Binding-site contacts:
Ligand atom N4 contacts residue GLU37 of chain 1.H at 2.9 Å (salt-bridge).
Ligand atom O1B contacts residue ARG36 of chain 1.H at 3.2 Å (salt-bridge).
Ligand atom O1A contacts residue ARG286 of chain 1.H at 3.0 Å (salt-bridge).
Ligand atom C82 contacts residue ARG143 of chain 1.H at 3.9 Å.
Ligand atom O1B contacts residue ARG286 of chain 1.H at 3.2 Å (salt-bridge).
Ligand atom C6 contacts residue GLU196 of chain 1.H at 3.6 Å.
Ligand atom C3 contacts residue GLU37 of chain 1.H at 3.8 Å.
Ligand atom C81 contacts residue ARG143 of chain 1.H at 3.7 Å.
Ligand atom C4 contacts residue TYR320 of chain 1.H at 3.6 Å (hydrophobic).
Ligand atom C82 contacts residue ARG70 of chain 1.H at 3.9 Å.
Ligand atom C2 contacts residue TYR320 of chain 1.H at 2.9 Å (hydrophobic).
Ligand atom C1 contacts residue ARG286 of chain 1.H at 3.7 Å.
Ligand atom C4 contacts residue GLU196 of chain 1.H at 4.0 Å.
Ligand atom C9 contacts residue GLU195 of chain 1.H at 3.8 Å.
Ligand atom C1 contacts residue TYR320 of chain 1.H at 3.0 Å (hydrophobic).
Ligand atom O10 contacts residue ARG70 of chain 1.H at 2.8 Å (salt-bridge).
Ligand atom O10 contacts residue ASP69 of chain 1.H at 3.8 Å.
Ligand atom C4 contacts residue ASP69 of chain 1.H at 3.5 Å.
Ligand atom C81 contacts residue SER165 of chain 1.H at 3.8 Å.
Ligand atom C3 contacts residue ASP69 of chain 1.H at 3.1 Å.
Ligand atom O1A contacts residue TYR320 of chain 1.H at 3.5 Å (h-bond).
Ligand atom C11 contacts residue ARG70 of chain 1.H at 4.0 Å.
Ligand atom C91 contacts residue SER165 of chain 1.H at 3.7 Å.
Ligand atom C1 contacts residue ARG211 of chain 1.H at 3.9 Å.
Ligand atom O1A contacts residue TYR262 of chain 1.H at 3.1 Å (h-bond).
Ligand atom O1A contacts residue ARG211 of chain 1.H at 3.1 Å (salt-bridge).
Ligand atom C11 contacts residue TRP97 of chain 1.H at 3.6 Å (hydrophobic).
Ligand atom N4 contacts residue ASP69 of chain 1.H at 3.0 Å (salt-bridge).
Ligand atom C10 contacts residue ARG70 of chain 1.H at 3.8 Å.
Ligand atom C7 contacts residue TYR320 of chain 1.H at 3.4 Å (hydrophobic).
Ligand atom O1B contacts residue TYR320 of chain 1.H at 3.2 Å (h-bond).
Ligand atom C82 contacts residue ILE141 of chain 1.H at 3.9 Å (hydrophobic).
Ligand atom C3 contacts residue TYR320 of chain 1.H at 3.4 Å (hydrophobic).
Ligand atom C91 contacts residue SER213 of chain 1.H at 4.0 Å.
Ligand atom C4 contacts residue GLU37 of chain 1.H at 3.7 Å.
Ligand atom C1 contacts residue TYR262 of chain 1.H at 3.8 Å (hydrophobic).
Ligand atom C7 contacts residue ARG211 of chain 1.H at 3.8 Å.
Ligand atom C6 contacts residue TYR320 of chain 1.H at 3.9 Å (hydrophobic).
Ligand atom C5 contacts residue ASP69 of chain 1.H at 4.0 Å.
Ligand atom C91 contacts residue ARG211 of chain 1.H at 3.9 Å.

Sequence of chain 1.H:
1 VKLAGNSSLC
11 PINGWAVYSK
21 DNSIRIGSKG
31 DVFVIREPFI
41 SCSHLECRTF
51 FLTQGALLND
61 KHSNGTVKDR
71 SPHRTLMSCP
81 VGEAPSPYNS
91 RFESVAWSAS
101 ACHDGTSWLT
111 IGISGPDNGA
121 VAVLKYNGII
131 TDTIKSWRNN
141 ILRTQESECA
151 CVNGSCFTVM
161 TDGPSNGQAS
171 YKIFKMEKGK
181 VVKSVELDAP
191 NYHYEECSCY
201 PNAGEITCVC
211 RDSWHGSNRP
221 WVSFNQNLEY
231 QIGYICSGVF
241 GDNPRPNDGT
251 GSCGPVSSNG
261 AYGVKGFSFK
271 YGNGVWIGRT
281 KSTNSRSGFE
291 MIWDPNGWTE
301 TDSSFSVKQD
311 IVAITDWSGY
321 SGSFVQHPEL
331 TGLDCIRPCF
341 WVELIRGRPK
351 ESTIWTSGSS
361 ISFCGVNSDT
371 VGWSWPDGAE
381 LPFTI

A protein and the small-molecule ligand that binds it are described below.
Small molecule (SMILES): CCC(CC)O[C@@H]1C=C(C(=O)O)C[C@H](N)[C@H]1NC(C)=O